Binding-site contacts:
Ligand atom O5 contacts residue HIS53 of chain 2.A at 2.5 Å (h-bond).
Ligand atom C2 contacts residue MG1 of chain 2.E at 3.5 Å.
Ligand atom O1 contacts residue PHE93 of chain 2.A at 4.1 Å.
Ligand atom C5 contacts residue TRP136 of chain 2.A at 3.7 Å (hydrophobic).
Ligand atom C2 contacts residue GLU180 of chain 2.A at 3.9 Å.
Ligand atom C4 contacts residue TRP136 of chain 2.A at 3.8 Å (hydrophobic).
Ligand atom O3 contacts residue ASP244 of chain 2.A at 3.3 Å (salt-bridge).
Ligand atom C4 contacts residue GLU180 of chain 2.A at 3.0 Å.
Ligand atom O2 contacts residue MG1 of chain 2.E at 3.3 Å.
Ligand atom C2 contacts residue TRP136 of chain 2.A at 3.8 Å (hydrophobic).
Ligand atom C5 contacts residue XLS1 of chain 2.C at 0.7 Å.
Ligand atom O1 contacts residue HIS53 of chain 2.A at 3.2 Å.
Ligand atom O4 contacts residue GLU180 of chain 2.A at 2.7 Å (salt-bridge).
Ligand atom O4 contacts residue XLS1 of chain 2.C at 1.7 Å (h-bond).
Ligand atom C1 contacts residue XLS1 of chain 2.C at 1.6 Å.
Ligand atom C5 contacts residue HIS53 of chain 2.A at 3.1 Å.
Ligand atom O3 contacts residue XLS1 of chain 2.C at 1.3 Å (h-bond).
Ligand atom C3 contacts residue ASP286 of chain 2.A at 3.3 Å.
Ligand atom C2 contacts residue XLS1 of chain 2.C at 0.2 Å.
Ligand atom C3 contacts residue XLS1 of chain 2.C at 1.1 Å.
Ligand atom O3 contacts residue MG1 of chain 2.E at 1.5 Å.
Ligand atom O5 contacts residue TRP136 of chain 2.A at 3.6 Å.
Ligand atom O4 contacts residue VAL134 of chain 2.A at 3.4 Å.
Ligand atom O1 contacts residue XLS1 of chain 2.C at 2.5 Å (h-bond).
Ligand atom C4 contacts residue XLS1 of chain 2.C at 0.9 Å.
Ligand atom C3 contacts residue MG1 of chain 2.E at 2.9 Å.
Ligand atom O2 contacts residue XLS1 of chain 2.C at 1.4 Å (h-bond).
Ligand atom C1 contacts residue PHE93 of chain 2.A at 4.0 Å (hydrophobic).
Ligand atom O3 contacts residue GLU216 of chain 2.A at 3.5 Å (salt-bridge).
Ligand atom C1 contacts residue TRP136 of chain 2.A at 3.6 Å (hydrophobic).
Ligand atom C1 contacts residue HIS53 of chain 2.A at 3.5 Å.
Ligand atom O5 contacts residue PHE93 of chain 2.A at 3.7 Å.
Ligand atom C3 contacts residue GLU180 of chain 2.A at 3.5 Å.
Ligand atom C2 contacts residue ASP286 of chain 2.A at 3.8 Å.
Ligand atom C4 contacts residue MG1 of chain 2.E at 3.9 Å.
Ligand atom O3 contacts residue GLU180 of chain 2.A at 2.5 Å (salt-bridge).
Ligand atom O2 contacts residue ASP286 of chain 2.A at 3.0 Å (salt-bridge).
Ligand atom O5 contacts residue XLS1 of chain 2.C at 1.3 Å.
Ligand atom O3 contacts residue ASP286 of chain 2.A at 2.5 Å (salt-bridge).
Ligand atom O1 contacts residue TRP15 of chain 2.A at 3.6 Å (h-bond).

The protein below binds the small molecule below.
Small molecule (SMILES): O[C@@H]1[C@@H](O)[C@@H](O)OC[C@H]1O

Sequence of chain 2.A:
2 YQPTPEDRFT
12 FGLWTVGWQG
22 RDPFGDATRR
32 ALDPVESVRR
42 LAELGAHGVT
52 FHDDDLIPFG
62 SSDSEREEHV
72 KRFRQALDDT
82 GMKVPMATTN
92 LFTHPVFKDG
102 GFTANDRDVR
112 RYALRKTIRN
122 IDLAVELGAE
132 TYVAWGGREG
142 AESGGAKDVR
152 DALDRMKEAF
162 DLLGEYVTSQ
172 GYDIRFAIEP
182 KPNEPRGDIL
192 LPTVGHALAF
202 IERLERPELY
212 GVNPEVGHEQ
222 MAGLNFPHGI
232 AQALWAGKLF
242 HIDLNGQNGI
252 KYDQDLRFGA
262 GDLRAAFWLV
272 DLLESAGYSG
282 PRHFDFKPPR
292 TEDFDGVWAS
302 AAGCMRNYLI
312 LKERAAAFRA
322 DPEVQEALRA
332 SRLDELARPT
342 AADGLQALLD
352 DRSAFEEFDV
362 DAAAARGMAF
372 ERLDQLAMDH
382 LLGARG